Sequence of chain 1.B:
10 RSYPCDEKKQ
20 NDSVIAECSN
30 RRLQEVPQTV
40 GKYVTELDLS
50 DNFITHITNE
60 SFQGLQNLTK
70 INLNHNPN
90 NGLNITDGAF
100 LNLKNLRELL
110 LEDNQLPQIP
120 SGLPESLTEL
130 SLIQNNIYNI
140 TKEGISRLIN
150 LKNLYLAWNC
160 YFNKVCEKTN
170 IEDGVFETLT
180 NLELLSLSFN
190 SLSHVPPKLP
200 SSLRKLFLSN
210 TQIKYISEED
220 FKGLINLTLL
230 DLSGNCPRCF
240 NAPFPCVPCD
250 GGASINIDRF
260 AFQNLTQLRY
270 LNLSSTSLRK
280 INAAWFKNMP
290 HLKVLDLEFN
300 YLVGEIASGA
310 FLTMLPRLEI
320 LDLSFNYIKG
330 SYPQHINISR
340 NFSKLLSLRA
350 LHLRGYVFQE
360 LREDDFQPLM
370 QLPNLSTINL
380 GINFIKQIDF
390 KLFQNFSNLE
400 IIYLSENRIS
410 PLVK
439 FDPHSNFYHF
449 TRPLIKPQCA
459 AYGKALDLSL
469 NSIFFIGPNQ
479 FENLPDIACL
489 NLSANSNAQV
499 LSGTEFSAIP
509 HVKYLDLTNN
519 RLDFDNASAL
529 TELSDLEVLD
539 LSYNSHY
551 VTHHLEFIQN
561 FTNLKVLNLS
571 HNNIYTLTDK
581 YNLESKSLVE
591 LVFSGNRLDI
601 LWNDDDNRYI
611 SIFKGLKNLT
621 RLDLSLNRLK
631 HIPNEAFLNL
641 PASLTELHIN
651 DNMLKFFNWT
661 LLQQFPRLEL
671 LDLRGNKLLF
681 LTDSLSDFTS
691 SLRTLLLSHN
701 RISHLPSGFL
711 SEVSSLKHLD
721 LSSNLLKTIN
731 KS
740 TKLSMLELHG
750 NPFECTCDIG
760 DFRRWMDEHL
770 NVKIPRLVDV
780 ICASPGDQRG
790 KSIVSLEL

This small molecule binds to this protein.
Small molecule (SMILES): CC(=O)N[C@@H]1[C@@H](O)[C@H](O)[C@@H](CO)O[C@H]1O

Binding-site contacts:
Ligand atom C7 contacts residue SER587 of chain 1.B at 3.9 Å.
Ligand atom C1 contacts residue ASN618 of chain 1.B at 1.5 Å.
Ligand atom O7 contacts residue SER587 of chain 1.B at 3.4 Å.
Ligand atom C7 contacts residue LYS586 of chain 1.B at 3.7 Å.
Ligand atom C1 contacts residue SER587 of chain 1.B at 4.4 Å.
Ligand atom O7 contacts residue ASN618 of chain 1.B at 4.0 Å.
Ligand atom O6 contacts residue VAL589 of chain 1.B at 4.0 Å.
Ligand atom C5 contacts residue ASN618 of chain 1.B at 3.7 Å.
Ligand atom N2 contacts residue ASN618 of chain 1.B at 3.0 Å (h-bond).
Ligand atom O7 contacts residue LYS586 of chain 1.B at 4.1 Å.
Ligand atom N2 contacts residue LYS586 of chain 1.B at 4.2 Å.
Ligand atom C2 contacts residue ASN618 of chain 1.B at 2.6 Å.
Ligand atom O5 contacts residue ASN618 of chain 1.B at 2.4 Å (h-bond).
Ligand atom O7 contacts residue THR562 of chain 1.B at 4.3 Å.
Ligand atom C8 contacts residue LYS586 of chain 1.B at 3.5 Å.
Ligand atom C4 contacts residue ASN618 of chain 1.B at 4.4 Å.
Ligand atom O5 contacts residue VAL589 of chain 1.B at 3.8 Å.
Ligand atom C7 contacts residue ASN618 of chain 1.B at 3.7 Å.
Ligand atom C8 contacts residue SER587 of chain 1.B at 4.3 Å.
Ligand atom C3 contacts residue ASN618 of chain 1.B at 4.0 Å.